Sequence of chain 2.B:
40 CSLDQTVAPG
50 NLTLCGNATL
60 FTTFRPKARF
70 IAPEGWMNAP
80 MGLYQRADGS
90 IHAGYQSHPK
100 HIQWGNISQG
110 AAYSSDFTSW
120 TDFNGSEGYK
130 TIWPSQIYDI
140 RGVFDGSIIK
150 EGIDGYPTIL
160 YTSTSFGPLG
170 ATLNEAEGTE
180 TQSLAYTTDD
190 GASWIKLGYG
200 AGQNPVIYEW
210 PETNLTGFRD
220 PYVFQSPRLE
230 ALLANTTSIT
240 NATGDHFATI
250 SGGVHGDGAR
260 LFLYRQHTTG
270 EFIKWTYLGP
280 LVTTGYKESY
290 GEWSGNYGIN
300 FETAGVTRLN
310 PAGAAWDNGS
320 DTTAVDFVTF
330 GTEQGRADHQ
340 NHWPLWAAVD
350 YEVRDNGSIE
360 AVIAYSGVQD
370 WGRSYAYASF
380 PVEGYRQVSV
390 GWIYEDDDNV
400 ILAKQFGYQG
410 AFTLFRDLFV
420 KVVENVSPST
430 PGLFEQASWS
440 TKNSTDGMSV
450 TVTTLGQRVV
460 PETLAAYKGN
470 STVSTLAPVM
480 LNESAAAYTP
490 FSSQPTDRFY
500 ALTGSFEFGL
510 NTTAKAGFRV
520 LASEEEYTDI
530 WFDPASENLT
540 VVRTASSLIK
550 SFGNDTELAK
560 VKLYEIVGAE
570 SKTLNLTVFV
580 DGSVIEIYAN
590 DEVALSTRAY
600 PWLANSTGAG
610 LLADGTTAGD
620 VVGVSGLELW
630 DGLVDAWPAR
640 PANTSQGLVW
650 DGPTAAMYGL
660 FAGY

Binding-site contacts:
Ligand atom C7 contacts residue ASN213 of chain 2.B at 3.8 Å.
Ligand atom N2 contacts residue ASN173 of chain 2.B at 4.4 Å.
Ligand atom C8 contacts residue ASN213 of chain 2.B at 4.4 Å.
Ligand atom C4 contacts residue ASN213 of chain 2.B at 4.2 Å.
Ligand atom O3 contacts residue ASN173 of chain 2.B at 4.4 Å.
Ligand atom C1 contacts residue ASN213 of chain 2.B at 1.4 Å.
Ligand atom C2 contacts residue ASN213 of chain 2.B at 2.4 Å.
Ligand atom N2 contacts residue ASN213 of chain 2.B at 2.9 Å (h-bond).
Ligand atom C5 contacts residue ASN213 of chain 2.B at 3.7 Å.
Ligand atom O5 contacts residue ASN213 of chain 2.B at 2.3 Å (h-bond).
Ligand atom O5 contacts residue THR212 of chain 2.B at 4.3 Å.
Ligand atom O6 contacts residue THR212 of chain 2.B at 3.5 Å.
Ligand atom C3 contacts residue ASN213 of chain 2.B at 3.8 Å.

The small molecule below binds the protein below.
Small molecule (SMILES): CC(=O)N[C@@H]1[C@@H](O)[C@H](O)[C@@H](CO)O[C@H]1O